Sequence of chain 1.P:
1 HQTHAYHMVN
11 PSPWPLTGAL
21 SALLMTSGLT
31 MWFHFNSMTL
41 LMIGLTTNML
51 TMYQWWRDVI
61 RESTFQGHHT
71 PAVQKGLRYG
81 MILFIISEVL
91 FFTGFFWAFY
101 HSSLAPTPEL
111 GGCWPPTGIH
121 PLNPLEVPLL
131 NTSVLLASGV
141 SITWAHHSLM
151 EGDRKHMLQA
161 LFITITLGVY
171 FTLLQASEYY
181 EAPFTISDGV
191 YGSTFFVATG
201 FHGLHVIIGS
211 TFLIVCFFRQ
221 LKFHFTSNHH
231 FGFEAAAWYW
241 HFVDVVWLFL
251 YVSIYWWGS

Binding-site contacts:
Ligand atom C1 contacts residue CYS49 of chain 1.W at 4.1 Å (hydrophobic).
Ligand atom C19 contacts residue MET31 of chain 1.P at 3.3 Å (hydrophobic).
Ligand atom O7 contacts residue TRP52 of chain 1.W at 3.8 Å.
Ligand atom C28 contacts residue CYS49 of chain 1.W at 4.2 Å (hydrophobic).
Ligand atom C4 contacts residue TRP52 of chain 1.W at 3.6 Å (hydrophobic).
Ligand atom C6 contacts residue TRP52 of chain 1.W at 3.8 Å (hydrophobic).
Ligand atom C18 contacts residue MET31 of chain 1.P at 3.9 Å (hydrophobic).
Ligand atom O49 contacts residue TYR48 of chain 1.W at 3.3 Å.
Ligand atom O16 contacts residue CYS49 of chain 1.W at 3.4 Å (h-bond).
Ligand atom C34 contacts residue SER27 of chain 1.P at 3.8 Å.
Ligand atom C28 contacts residue SER27 of chain 1.P at 4.0 Å.
Ligand atom O16 contacts residue MET31 of chain 1.P at 3.5 Å (h-bond).
Ligand atom C18 contacts residue PHE35 of chain 1.P at 3.6 Å (hydrophobic).
Ligand atom O49 contacts residue CYS49 of chain 1.W at 3.3 Å (h-bond).
Ligand atom C57 contacts residue PHE35 of chain 1.P at 4.1 Å (hydrophobic).
Ligand atom C22 contacts residue CYS49 of chain 1.W at 4.0 Å (hydrophobic).
Ligand atom C40 contacts residue SER46 of chain 1.W at 4.2 Å.
Ligand atom C40 contacts residue LEU110 of chain 1.N at 3.9 Å (hydrophobic).
Ligand atom O49 contacts residue TYR45 of chain 1.W at 4.0 Å.
Ligand atom C19 contacts residue CYS49 of chain 1.W at 3.6 Å (hydrophobic).
Ligand atom C57 contacts residue TRP52 of chain 1.W at 3.5 Å (hydrophobic).
Ligand atom C40 contacts residue LEU50 of chain 1.W at 3.8 Å (hydrophobic).
Ligand atom C25 contacts residue PHE35 of chain 1.P at 3.9 Å (hydrophobic).
Ligand atom C22 contacts residue PHE35 of chain 1.P at 3.4 Å (hydrophobic).
Ligand atom C22 contacts residue ALA53 of chain 1.W at 3.8 Å (hydrophobic).
Ligand atom C37 contacts residue ALA114 of chain 1.N at 3.6 Å (hydrophobic).
Ligand atom O5 contacts residue TRP52 of chain 1.W at 3.8 Å.
Ligand atom C43 contacts residue SER46 of chain 1.W at 3.4 Å.
Ligand atom C34 contacts residue SER46 of chain 1.W at 3.8 Å.
Ligand atom C43 contacts residue LEU110 of chain 1.N at 3.8 Å (hydrophobic).
Ligand atom C19 contacts residue PHE35 of chain 1.P at 3.5 Å (hydrophobic).
Ligand atom O6 contacts residue LYS58 of chain 1.W at 3.4 Å (salt-bridge).
Ligand atom C43 contacts residue LEU23 of chain 1.P at 3.6 Å (hydrophobic).
Ligand atom C43 contacts residue SER27 of chain 1.P at 3.9 Å.
Ligand atom C3 contacts residue TRP52 of chain 1.W at 4.2 Å (hydrophobic).
Ligand atom C18 contacts residue CYS49 of chain 1.W at 3.8 Å (hydrophobic).
Ligand atom C37 contacts residue LEU50 of chain 1.W at 3.8 Å (hydrophobic).
Ligand atom C25 contacts residue THR30 of chain 1.P at 4.1 Å.
Ligand atom O61 contacts residue PHE35 of chain 1.P at 3.0 Å (h-bond).
Ligand atom O5 contacts residue PHE35 of chain 1.P at 3.8 Å.

Sequence of chain 1.W:
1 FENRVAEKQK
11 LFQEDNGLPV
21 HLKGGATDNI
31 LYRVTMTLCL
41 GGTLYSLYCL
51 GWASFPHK

This protein binds this small molecule.
Small molecule (SMILES): CCCCCCCCCCO[C@@H]1O[C@H](CO)[C@@H](O[C@H]2O[C@H](CO)[C@@H](O)[C@H](O)[C@H]2O)[C@H](O)[C@H]1O

Sequence of chain 1.N:
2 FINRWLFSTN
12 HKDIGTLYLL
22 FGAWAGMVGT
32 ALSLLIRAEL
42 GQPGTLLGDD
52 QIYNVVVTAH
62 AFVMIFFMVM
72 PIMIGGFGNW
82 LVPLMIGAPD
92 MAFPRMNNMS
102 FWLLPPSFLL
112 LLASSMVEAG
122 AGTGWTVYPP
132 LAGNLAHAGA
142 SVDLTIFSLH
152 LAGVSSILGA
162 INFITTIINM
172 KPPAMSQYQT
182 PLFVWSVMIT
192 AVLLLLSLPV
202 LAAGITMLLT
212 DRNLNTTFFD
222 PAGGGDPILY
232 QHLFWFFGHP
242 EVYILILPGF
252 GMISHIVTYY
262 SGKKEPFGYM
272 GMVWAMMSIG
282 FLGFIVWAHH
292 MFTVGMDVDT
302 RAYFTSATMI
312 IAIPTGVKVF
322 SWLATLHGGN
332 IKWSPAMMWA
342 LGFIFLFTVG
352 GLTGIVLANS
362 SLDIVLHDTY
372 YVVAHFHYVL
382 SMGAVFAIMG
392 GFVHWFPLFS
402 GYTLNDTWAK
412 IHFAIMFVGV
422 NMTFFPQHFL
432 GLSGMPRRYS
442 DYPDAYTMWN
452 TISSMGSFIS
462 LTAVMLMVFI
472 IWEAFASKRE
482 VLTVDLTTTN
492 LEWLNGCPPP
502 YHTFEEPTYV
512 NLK